This protein binds this small molecule.
Small molecule (SMILES): COc1cc(/C=C/C(=O)O)cc(OC)c1O

Sequence of chain 1.A:
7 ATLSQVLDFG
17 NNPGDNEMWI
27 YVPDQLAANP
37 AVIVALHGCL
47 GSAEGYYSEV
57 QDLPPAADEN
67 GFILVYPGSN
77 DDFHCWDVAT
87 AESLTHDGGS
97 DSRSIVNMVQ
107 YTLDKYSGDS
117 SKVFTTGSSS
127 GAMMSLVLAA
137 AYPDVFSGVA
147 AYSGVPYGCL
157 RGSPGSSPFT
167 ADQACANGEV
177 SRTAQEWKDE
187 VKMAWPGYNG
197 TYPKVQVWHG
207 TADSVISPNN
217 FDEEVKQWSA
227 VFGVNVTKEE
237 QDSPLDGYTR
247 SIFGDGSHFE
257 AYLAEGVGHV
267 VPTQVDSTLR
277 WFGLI

Binding-site contacts:
Ligand atom O14 contacts residue SER125 of chain 1.A at 3.0 Å.
Ligand atom C4 contacts residue ILE212 of chain 1.A at 3.9 Å (hydrophobic).
Ligand atom O7 contacts residue ALA172 of chain 1.A at 3.4 Å.
Ligand atom C3 contacts residue ILE212 of chain 1.A at 3.8 Å (hydrophobic).
Ligand atom C3 contacts residue PRO164 of chain 1.A at 3.5 Å (hydrophobic).
Ligand atom O13 contacts residue SER125 of chain 1.A at 3.5 Å.
Ligand atom O8 contacts residue SER162 of chain 1.A at 3.6 Å (h-bond).
Ligand atom C11 contacts residue CYS45 of chain 1.A at 3.7 Å (hydrophobic).
Ligand atom C12 contacts residue CYS45 of chain 1.A at 3.4 Å (hydrophobic).
Ligand atom C1 contacts residue PRO164 of chain 1.A at 3.9 Å (hydrophobic).
Ligand atom O7 contacts residue ALA167 of chain 1.A at 3.8 Å.
Ligand atom O14 contacts residue CYS45 of chain 1.A at 2.7 Å (h-bond).
Ligand atom C12 contacts residue SER125 of chain 1.A at 3.3 Å.
Ligand atom C1 contacts residue SER163 of chain 1.A at 3.9 Å.
Ligand atom O9 contacts residue PRO164 of chain 1.A at 3.6 Å.
Ligand atom O13 contacts residue CYS45 of chain 1.A at 3.9 Å.
Ligand atom O13 contacts residue HIS265 of chain 1.A at 3.0 Å.
Ligand atom C10 contacts residue CYS45 of chain 1.A at 3.4 Å (hydrophobic).
Ligand atom C5 contacts residue SER162 of chain 1.A at 3.7 Å.
Ligand atom C2 contacts residue GLN169 of chain 1.A at 3.8 Å.
Ligand atom C2 contacts residue PRO164 of chain 1.A at 3.7 Å (hydrophobic).
Ligand atom C1 contacts residue ALA172 of chain 1.A at 3.6 Å (hydrophobic).
Ligand atom O9 contacts residue GLN169 of chain 1.A at 3.0 Å (h-bond).
Ligand atom C5 contacts residue MET129 of chain 1.A at 3.7 Å (hydrophobic).
Ligand atom C14 contacts residue SER162 of chain 1.A at 3.3 Å.
Ligand atom O8 contacts residue LEU156 of chain 1.A at 3.8 Å.
Ligand atom C15 contacts residue VAL211 of chain 1.A at 3.7 Å (hydrophobic).
Ligand atom O14 contacts residue SER126 of chain 1.A at 2.9 Å (h-bond).
Ligand atom O8 contacts residue ALA167 of chain 1.A at 3.4 Å.
Ligand atom O7 contacts residue SER163 of chain 1.A at 3.7 Å.
Ligand atom C1 contacts residue GLN169 of chain 1.A at 3.7 Å.
Ligand atom C12 contacts residue SER126 of chain 1.A at 3.9 Å.
Ligand atom C2 contacts residue ALA172 of chain 1.A at 3.7 Å (hydrophobic).
Ligand atom O7 contacts residue GLN169 of chain 1.A at 2.7 Å (h-bond).
Ligand atom C6 contacts residue SER162 of chain 1.A at 3.9 Å.
Ligand atom C14 contacts residue LEU156 of chain 1.A at 3.5 Å (hydrophobic).
Ligand atom O14 contacts residue GLY44 of chain 1.A at 3.7 Å.
Ligand atom C15 contacts residue PRO164 of chain 1.A at 3.8 Å (hydrophobic).
Ligand atom C14 contacts residue MET129 of chain 1.A at 3.8 Å (hydrophobic).
Ligand atom O9 contacts residue ALA172 of chain 1.A at 3.6 Å.